Sequence of chain 1.B:
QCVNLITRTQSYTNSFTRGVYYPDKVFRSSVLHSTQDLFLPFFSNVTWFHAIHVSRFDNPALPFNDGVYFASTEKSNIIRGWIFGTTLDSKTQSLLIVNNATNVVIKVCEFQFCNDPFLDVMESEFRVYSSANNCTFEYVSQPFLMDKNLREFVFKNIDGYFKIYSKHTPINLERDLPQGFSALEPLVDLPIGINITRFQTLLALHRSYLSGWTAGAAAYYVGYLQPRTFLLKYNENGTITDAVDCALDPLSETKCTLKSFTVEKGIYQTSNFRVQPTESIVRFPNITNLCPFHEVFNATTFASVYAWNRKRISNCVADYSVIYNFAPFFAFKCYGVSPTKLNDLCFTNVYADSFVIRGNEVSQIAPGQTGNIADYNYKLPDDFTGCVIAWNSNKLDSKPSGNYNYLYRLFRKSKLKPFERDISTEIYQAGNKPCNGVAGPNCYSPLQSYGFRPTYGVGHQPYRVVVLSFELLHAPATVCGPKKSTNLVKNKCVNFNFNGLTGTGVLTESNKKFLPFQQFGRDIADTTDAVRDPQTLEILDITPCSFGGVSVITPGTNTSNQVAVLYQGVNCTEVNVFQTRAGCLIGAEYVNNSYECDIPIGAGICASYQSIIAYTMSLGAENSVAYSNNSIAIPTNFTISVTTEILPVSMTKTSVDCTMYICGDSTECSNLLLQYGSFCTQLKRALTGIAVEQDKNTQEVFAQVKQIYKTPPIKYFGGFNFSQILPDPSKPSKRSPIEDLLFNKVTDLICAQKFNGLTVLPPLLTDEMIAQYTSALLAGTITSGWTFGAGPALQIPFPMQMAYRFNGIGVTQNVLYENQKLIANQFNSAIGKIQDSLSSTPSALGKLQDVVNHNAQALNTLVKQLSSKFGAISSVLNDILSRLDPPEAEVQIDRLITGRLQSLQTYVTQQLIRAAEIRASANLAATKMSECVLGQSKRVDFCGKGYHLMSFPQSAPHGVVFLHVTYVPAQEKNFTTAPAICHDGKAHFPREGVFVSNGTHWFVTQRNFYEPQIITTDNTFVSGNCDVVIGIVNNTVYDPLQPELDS

Binding-site contacts:
Ligand atom C1 contacts residue THR105 of chain 1.B at 3.9 Å.
Ligand atom C5 contacts residue THR105 of chain 1.B at 4.4 Å.
Ligand atom O5 contacts residue THR232 of chain 1.B at 3.6 Å.
Ligand atom C3 contacts residue ASN230 of chain 1.B at 3.8 Å.
Ligand atom C1 contacts residue THR232 of chain 1.B at 3.8 Å.
Ligand atom N2 contacts residue ASN230 of chain 1.B at 2.9 Å (h-bond).
Ligand atom C5 contacts residue ASN230 of chain 1.B at 3.7 Å.
Ligand atom O5 contacts residue ASN230 of chain 1.B at 2.4 Å (h-bond).
Ligand atom C6 contacts residue THR105 of chain 1.B at 4.4 Å.
Ligand atom C6 contacts residue THR232 of chain 1.B at 4.2 Å.
Ligand atom C5 contacts residue THR232 of chain 1.B at 3.8 Å.
Ligand atom O5 contacts residue THR105 of chain 1.B at 3.4 Å.
Ligand atom O6 contacts residue THR105 of chain 1.B at 4.3 Å.
Ligand atom C2 contacts residue ASN230 of chain 1.B at 2.4 Å.
Ligand atom O7 contacts residue ASN230 of chain 1.B at 3.6 Å.
Ligand atom C1 contacts residue ASN230 of chain 1.B at 1.4 Å.
Ligand atom C7 contacts residue ASN230 of chain 1.B at 3.5 Å.
Ligand atom C4 contacts residue ASN230 of chain 1.B at 4.2 Å.

A small-molecule ligand and the protein it binds are described below.
Small molecule (SMILES): CC(=O)N[C@@H]1[C@@H](O)[C@H](O)[C@@H](CO)O[C@H]1O